Sequence of chain 1.A:
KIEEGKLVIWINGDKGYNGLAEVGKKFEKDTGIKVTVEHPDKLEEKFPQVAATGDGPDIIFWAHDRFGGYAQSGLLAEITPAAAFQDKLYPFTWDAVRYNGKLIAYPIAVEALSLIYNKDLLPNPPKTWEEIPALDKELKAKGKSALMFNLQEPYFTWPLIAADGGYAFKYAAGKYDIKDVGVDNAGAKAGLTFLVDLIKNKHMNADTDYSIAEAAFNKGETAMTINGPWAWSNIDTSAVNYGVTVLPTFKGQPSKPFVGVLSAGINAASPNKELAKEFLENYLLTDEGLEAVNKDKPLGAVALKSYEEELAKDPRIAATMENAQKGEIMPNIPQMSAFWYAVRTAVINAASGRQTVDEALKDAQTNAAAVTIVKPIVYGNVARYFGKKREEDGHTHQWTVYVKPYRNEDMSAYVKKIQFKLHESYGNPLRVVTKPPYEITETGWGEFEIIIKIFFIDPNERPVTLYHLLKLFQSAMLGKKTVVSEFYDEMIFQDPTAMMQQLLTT

A protein and the small-molecule ligand that binds it are described below.
Small molecule (SMILES): OC[C@H]1O[C@H](O[C@H]2[C@H](O)[C@@H](O)[C@@H](O)O[C@@H]2CO)[C@H](O)[C@@H](O)[C@@H]1O

Binding-site contacts:
Ligand atom O6 contacts residue PHE159 of chain 1.A at 3.6 Å.
Ligand atom O6 contacts residue PRO157 of chain 1.A at 3.1 Å.
Ligand atom C1 contacts residue LYS18 of chain 1.A at 3.6 Å.
Ligand atom O3 contacts residue ASP68 of chain 1.A at 2.5 Å (salt-bridge).
Ligand atom O2 contacts residue ASP68 of chain 1.A at 2.5 Å (salt-bridge).
Ligand atom C4 contacts residue ARG69 of chain 1.A at 3.7 Å.
Ligand atom C1 contacts residue TRP233 of chain 1.A at 3.7 Å (hydrophobic).
Ligand atom O4 contacts residue TRP343 of chain 1.A at 3.7 Å.
Ligand atom O4 contacts residue ARG347 of chain 1.A at 3.8 Å.
Ligand atom C6 contacts residue TRP343 of chain 1.A at 3.6 Å (hydrophobic).
Ligand atom O1 contacts residue ASP17 of chain 1.A at 3.0 Å (salt-bridge).
Ligand atom C2 contacts residue ASP68 of chain 1.A at 3.2 Å.
Ligand atom O3 contacts residue ARG69 of chain 1.A at 2.8 Å (salt-bridge).
Ligand atom O4 contacts residue ARG69 of chain 1.A at 2.7 Å (salt-bridge).
Ligand atom C6 contacts residue TYR158 of chain 1.A at 3.8 Å (hydrophobic).
Ligand atom O3 contacts residue ALA66 of chain 1.A at 3.2 Å.
Ligand atom C6 contacts residue PRO157 of chain 1.A at 3.6 Å (hydrophobic).
Ligand atom O2 contacts residue TRP65 of chain 1.A at 3.3 Å (h-bond).
Ligand atom C3 contacts residue TRP65 of chain 1.A at 3.5 Å (hydrophobic).
Ligand atom O6 contacts residue GLU156 of chain 1.A at 2.6 Å (salt-bridge).
Ligand atom O3 contacts residue TRP65 of chain 1.A at 3.4 Å (h-bond).
Ligand atom C3 contacts residue ASP68 of chain 1.A at 3.4 Å.
Ligand atom O3 contacts residue TRP343 of chain 1.A at 3.7 Å.
Ligand atom C2 contacts residue LYS18 of chain 1.A at 3.8 Å.
Ligand atom C4 contacts residue TRP343 of chain 1.A at 3.5 Å (hydrophobic).
Ligand atom O6 contacts residue TYR158 of chain 1.A at 3.1 Å (h-bond).
Ligand atom O1 contacts residue LYS18 of chain 1.A at 3.1 Å (salt-bridge).
Ligand atom C1 contacts residue TYR158 of chain 1.A at 3.5 Å (hydrophobic).
Ligand atom O2 contacts residue GLU114 of chain 1.A at 2.7 Å (salt-bridge).
Ligand atom O1 contacts residue ASN15 of chain 1.A at 3.6 Å.
Ligand atom C2 contacts residue GLU114 of chain 1.A at 3.4 Å.
Ligand atom C2 contacts residue TRP233 of chain 1.A at 3.7 Å (hydrophobic).
Ligand atom C1 contacts residue ASP17 of chain 1.A at 3.4 Å.
Ligand atom O5 contacts residue ASP17 of chain 1.A at 3.8 Å.
Ligand atom O2 contacts residue ALA66 of chain 1.A at 3.1 Å.
Ligand atom C6 contacts residue PHE159 of chain 1.A at 3.7 Å (hydrophobic).
Ligand atom O5 contacts residue TYR158 of chain 1.A at 3.3 Å.
Ligand atom C6 contacts residue GLU156 of chain 1.A at 3.3 Å.
Ligand atom O2 contacts residue LYS18 of chain 1.A at 2.8 Å (salt-bridge).
Ligand atom O3 contacts residue GLU114 of chain 1.A at 3.7 Å.